Sequence of chain 1.F:
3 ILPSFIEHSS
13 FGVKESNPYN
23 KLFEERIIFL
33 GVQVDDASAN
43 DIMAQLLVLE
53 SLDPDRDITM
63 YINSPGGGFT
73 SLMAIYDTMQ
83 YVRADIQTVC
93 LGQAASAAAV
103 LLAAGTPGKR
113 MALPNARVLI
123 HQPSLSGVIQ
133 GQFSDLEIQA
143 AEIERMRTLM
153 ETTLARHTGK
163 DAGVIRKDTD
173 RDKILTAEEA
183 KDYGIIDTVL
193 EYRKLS

Binding-site contacts:
Ligand atom CD2 contacts residue PHE71 of chain 1.F at 3.9 Å (hydrophobic).
Ligand atom CD1 contacts residue ILE145 of chain 1.F at 4.1 Å (hydrophobic).
Ligand atom CA contacts residue LEU127 of chain 1.F at 4.0 Å (hydrophobic).
Ligand atom OXT contacts residue LEU127 of chain 1.F at 3.2 Å.
Ligand atom CA contacts residue S0R1 of chain 1.BA at 2.4 Å.
Ligand atom CB contacts residue LEU127 of chain 1.F at 3.7 Å (hydrophobic).
Ligand atom CA contacts residue SER126 of chain 1.F at 4.0 Å.
Ligand atom N contacts residue S0R1 of chain 1.BA at 1.3 Å.
Ligand atom CD2 contacts residue MET148 of chain 1.F at 3.6 Å (hydrophobic).
Ligand atom CD1 contacts residue SER126 of chain 1.F at 3.2 Å.
Ligand atom OXT contacts residue SER128 of chain 1.F at 3.9 Å.
Ligand atom CD2 contacts residue PRO125 of chain 1.F at 4.2 Å (hydrophobic).
Ligand atom O contacts residue LEU127 of chain 1.F at 3.4 Å.
Ligand atom C contacts residue LEU127 of chain 1.F at 3.3 Å (hydrophobic).
Ligand atom N contacts residue SER126 of chain 1.F at 3.1 Å (h-bond).
Ligand atom OXT contacts residue S0R1 of chain 1.BA at 3.8 Å.
Ligand atom CD1 contacts residue LEU127 of chain 1.F at 4.1 Å (hydrophobic).
Ligand atom CD2 contacts residue S0R1 of chain 1.BA at 3.3 Å.
Ligand atom CG contacts residue S0R1 of chain 1.BA at 3.2 Å.
Ligand atom CG contacts residue SER126 of chain 1.F at 3.1 Å.
Ligand atom CD2 contacts residue SER126 of chain 1.F at 4.3 Å.
Ligand atom CB contacts residue SER126 of chain 1.F at 3.8 Å.
Ligand atom OXT contacts residue SER126 of chain 1.F at 4.4 Å.
Ligand atom CB contacts residue S0R1 of chain 1.BA at 3.3 Å.
Ligand atom C contacts residue S0R1 of chain 1.BA at 3.5 Å.
Ligand atom CD1 contacts residue PRO125 of chain 1.F at 4.2 Å (hydrophobic).

This small molecule binds to this protein.
Small molecule (SMILES): CC(C)C[C@H](N)C(=O)O